Binding-site contacts:
Ligand atom N contacts residue THR126 of chain 1.A at 2.9 Å (h-bond).
Ligand atom N contacts residue PHE92 of chain 1.A at 4.1 Å.
Ligand atom C contacts residue SER180 of chain 1.A at 3.9 Å.
Ligand atom C contacts residue ARG131 of chain 1.A at 3.4 Å.
Ligand atom CB1 contacts residue SER180 of chain 1.A at 3.6 Å.
Ligand atom N contacts residue ASP224 of chain 1.A at 2.6 Å (salt-bridge).
Ligand atom O contacts residue SER179 of chain 1.A at 3.6 Å.
Ligand atom CA contacts residue THR126 of chain 1.A at 3.4 Å.
Ligand atom CA contacts residue ASP224 of chain 1.A at 3.3 Å.
Ligand atom OXT contacts residue THR126 of chain 1.A at 2.8 Å (h-bond).
Ligand atom CB2 contacts residue SER179 of chain 1.A at 4.0 Å.
Ligand atom OXT contacts residue LEU125 of chain 1.A at 3.6 Å.
Ligand atom CB2 contacts residue ASP224 of chain 1.A at 3.4 Å.
Ligand atom CG contacts residue SER180 of chain 1.A at 4.4 Å.
Ligand atom O contacts residue ARG131 of chain 1.A at 2.9 Å (salt-bridge).
Ligand atom CB2 contacts residue PHE92 of chain 1.A at 3.7 Å (hydrophobic).
Ligand atom CG contacts residue ASP224 of chain 1.A at 3.1 Å.
Ligand atom CG contacts residue SER179 of chain 1.A at 4.0 Å.
Ligand atom C contacts residue PHE92 of chain 1.A at 3.5 Å (hydrophobic).
Ligand atom N contacts residue LEU125 of chain 1.A at 4.4 Å.
Ligand atom OXT contacts residue ARG131 of chain 1.A at 2.8 Å (salt-bridge).
Ligand atom CA contacts residue PHE92 of chain 1.A at 3.9 Å (hydrophobic).
Ligand atom N contacts residue PHE250 of chain 1.A at 3.7 Å.
Ligand atom CG contacts residue VAL181 of chain 1.A at 4.4 Å (hydrophobic).
Ligand atom C contacts residue PRO124 of chain 1.A at 4.3 Å (hydrophobic).
Ligand atom CG contacts residue TRP223 of chain 1.A at 3.5 Å (hydrophobic).
Ligand atom O contacts residue PHE92 of chain 1.A at 3.3 Å.
Ligand atom OXT contacts residue SER180 of chain 1.A at 4.5 Å.
Ligand atom OXT contacts residue PHE92 of chain 1.A at 3.5 Å.
Ligand atom CB1 contacts residue THR126 of chain 1.A at 3.4 Å.
Ligand atom CA contacts residue PRO124 of chain 1.A at 4.1 Å (hydrophobic).
Ligand atom N contacts residue PRO124 of chain 1.A at 2.9 Å (h-bond).
Ligand atom OXT contacts residue PRO124 of chain 1.A at 3.8 Å.
Ligand atom O contacts residue SER180 of chain 1.A at 2.8 Å (h-bond).
Ligand atom C contacts residue THR126 of chain 1.A at 3.7 Å.
Ligand atom CB1 contacts residue ASP224 of chain 1.A at 3.4 Å.
Ligand atom CB2 contacts residue TRP223 of chain 1.A at 3.4 Å (hydrophobic).
Ligand atom CA contacts residue SER180 of chain 1.A at 4.3 Å.

Sequence of chain 1.A:
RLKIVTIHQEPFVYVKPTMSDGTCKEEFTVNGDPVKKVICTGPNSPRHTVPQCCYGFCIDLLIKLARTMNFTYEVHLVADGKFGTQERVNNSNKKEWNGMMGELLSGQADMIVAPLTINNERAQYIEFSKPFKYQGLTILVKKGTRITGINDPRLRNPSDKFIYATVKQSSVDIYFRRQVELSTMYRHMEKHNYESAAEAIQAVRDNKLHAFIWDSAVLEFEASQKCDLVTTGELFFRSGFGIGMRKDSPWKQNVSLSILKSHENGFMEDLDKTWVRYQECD

A protein and the small-molecule ligand that binds it are described below.
Small molecule (SMILES): NC1(C(=O)O)CCC1